Binding-site contacts:
Ligand atom C5 contacts residue MET214 of chain 36.A at 3.4 Å (hydrophobic).
Ligand atom C5B contacts residue TYR144 of chain 36.A at 3.8 Å (hydrophobic).
Ligand atom C2A contacts residue PHE179 of chain 36.A at 3.5 Å (hydrophobic).
Ligand atom CM2 contacts residue ILE122 of chain 36.A at 3.8 Å (hydrophobic).
Ligand atom CM2 contacts residue ILE77 of chain 36.A at 3.8 Å (hydrophobic).
Ligand atom N1A contacts residue MET124 of chain 36.A at 3.6 Å.
Ligand atom C1C contacts residue MET214 of chain 36.A at 3.2 Å (hydrophobic).
Ligand atom CM4 contacts residue ALA166 of chain 36.A at 3.1 Å (hydrophobic).
Ligand atom N5A contacts residue LEU217 of chain 36.A at 3.6 Å.
Ligand atom C4 contacts residue LEU100 of chain 36.A at 3.9 Å (hydrophobic).
Ligand atom N2 contacts residue MET214 of chain 36.A at 3.8 Å.
Ligand atom C1B contacts residue LEU181 of chain 36.A at 4.0 Å (hydrophobic).
Ligand atom C6B contacts residue LEU181 of chain 36.A at 3.5 Å (hydrophobic).
Ligand atom N3A contacts residue TYR144 of chain 36.A at 3.2 Å.
Ligand atom N2 contacts residue LEU100 of chain 36.A at 3.8 Å.
Ligand atom C6B contacts residue ILE98 of chain 36.A at 3.8 Å (hydrophobic).
Ligand atom N4A contacts residue TYR144 of chain 36.A at 3.7 Å.
Ligand atom N1A contacts residue LEU217 of chain 36.A at 3.3 Å.
Ligand atom N5A contacts residue PHE179 of chain 36.A at 3.3 Å.
Ligand atom CM4 contacts residue TYR142 of chain 36.A at 3.7 Å (hydrophobic).
Ligand atom N5A contacts residue MET124 of chain 36.A at 3.9 Å.
Ligand atom N1A contacts residue PHE179 of chain 36.A at 3.3 Å.
Ligand atom O1B contacts residue ILE98 of chain 36.A at 3.2 Å.
Ligand atom CM3 contacts residue TYR190 of chain 36.A at 3.6 Å (hydrophobic).
Ligand atom C3 contacts residue LEU100 of chain 36.A at 3.8 Å (hydrophobic).
Ligand atom C4 contacts residue MET214 of chain 36.A at 3.7 Å (hydrophobic).
Ligand atom C1B contacts residue ILE98 of chain 36.A at 3.7 Å (hydrophobic).
Ligand atom O1 contacts residue MET214 of chain 36.A at 3.2 Å.
Ligand atom O1 contacts residue LEU100 of chain 36.A at 3.7 Å.
Ligand atom C5B contacts residue LEU181 of chain 36.A at 3.6 Å (hydrophobic).
Ligand atom CM6 contacts residue TYR144 of chain 36.A at 3.7 Å (hydrophobic).
Ligand atom CM4 contacts residue VAL168 of chain 36.A at 3.9 Å (hydrophobic).
Ligand atom N4A contacts residue PHE179 of chain 36.A at 3.5 Å.
Ligand atom C2B contacts residue ILE122 of chain 36.A at 4.0 Å (hydrophobic).
Ligand atom CM6 contacts residue LEU184 of chain 36.A at 3.7 Å (hydrophobic).
Ligand atom CM6 contacts residue LEU181 of chain 36.A at 3.8 Å (hydrophobic).
Ligand atom C2A contacts residue LEU217 of chain 36.A at 4.0 Å (hydrophobic).
Ligand atom C4 contacts residue TYR190 of chain 36.A at 3.7 Å (hydrophobic).
Ligand atom N3A contacts residue PHE179 of chain 36.A at 3.7 Å.
Ligand atom CM4 contacts residue TYR144 of chain 36.A at 3.8 Å (hydrophobic).

Sequence of chain 36.A:
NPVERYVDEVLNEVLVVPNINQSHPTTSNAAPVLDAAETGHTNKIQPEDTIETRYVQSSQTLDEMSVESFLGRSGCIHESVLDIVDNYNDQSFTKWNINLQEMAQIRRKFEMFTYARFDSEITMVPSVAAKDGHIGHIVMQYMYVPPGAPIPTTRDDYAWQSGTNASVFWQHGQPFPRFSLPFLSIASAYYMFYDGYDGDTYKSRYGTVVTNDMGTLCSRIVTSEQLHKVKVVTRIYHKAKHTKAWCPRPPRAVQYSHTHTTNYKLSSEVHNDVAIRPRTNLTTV

The protein below binds the small molecule below.
Small molecule (SMILES): Cc1cc(CCCOc2c(C)cc(-c3nnn(C)n3)cc2C)on1